A protein and the small-molecule ligand that binds it are described below.
Small molecule (SMILES): CC(=O)N[C@@H]1[C@@H](O)[C@H](O)[C@@H](CO)O[C@H]1O

Binding-site contacts:
Ligand atom N2 contacts residue LYS147 of chain 1.C at 4.1 Å.
Ligand atom C7 contacts residue LYS147 of chain 1.C at 3.4 Å.
Ligand atom C4 contacts residue ASN149 of chain 1.C at 4.1 Å.
Ligand atom O7 contacts residue LYS147 of chain 1.C at 3.6 Å (salt-bridge).
Ligand atom C3 contacts residue ASN149 of chain 1.C at 3.7 Å.
Ligand atom C1 contacts residue ASN149 of chain 1.C at 1.3 Å.
Ligand atom O5 contacts residue ASN149 of chain 1.C at 2.2 Å (h-bond).
Ligand atom N2 contacts residue ASN149 of chain 1.C at 2.9 Å (h-bond).
Ligand atom O7 contacts residue ASN149 of chain 1.C at 3.9 Å.
Ligand atom C2 contacts residue ASN149 of chain 1.C at 2.4 Å.
Ligand atom C8 contacts residue LYS147 of chain 1.C at 3.2 Å.
Ligand atom C5 contacts residue ASN149 of chain 1.C at 3.5 Å.
Ligand atom C8 contacts residue ASN149 of chain 1.C at 4.3 Å.
Ligand atom C7 contacts residue ASN149 of chain 1.C at 3.6 Å.

Sequence of chain 1.C:
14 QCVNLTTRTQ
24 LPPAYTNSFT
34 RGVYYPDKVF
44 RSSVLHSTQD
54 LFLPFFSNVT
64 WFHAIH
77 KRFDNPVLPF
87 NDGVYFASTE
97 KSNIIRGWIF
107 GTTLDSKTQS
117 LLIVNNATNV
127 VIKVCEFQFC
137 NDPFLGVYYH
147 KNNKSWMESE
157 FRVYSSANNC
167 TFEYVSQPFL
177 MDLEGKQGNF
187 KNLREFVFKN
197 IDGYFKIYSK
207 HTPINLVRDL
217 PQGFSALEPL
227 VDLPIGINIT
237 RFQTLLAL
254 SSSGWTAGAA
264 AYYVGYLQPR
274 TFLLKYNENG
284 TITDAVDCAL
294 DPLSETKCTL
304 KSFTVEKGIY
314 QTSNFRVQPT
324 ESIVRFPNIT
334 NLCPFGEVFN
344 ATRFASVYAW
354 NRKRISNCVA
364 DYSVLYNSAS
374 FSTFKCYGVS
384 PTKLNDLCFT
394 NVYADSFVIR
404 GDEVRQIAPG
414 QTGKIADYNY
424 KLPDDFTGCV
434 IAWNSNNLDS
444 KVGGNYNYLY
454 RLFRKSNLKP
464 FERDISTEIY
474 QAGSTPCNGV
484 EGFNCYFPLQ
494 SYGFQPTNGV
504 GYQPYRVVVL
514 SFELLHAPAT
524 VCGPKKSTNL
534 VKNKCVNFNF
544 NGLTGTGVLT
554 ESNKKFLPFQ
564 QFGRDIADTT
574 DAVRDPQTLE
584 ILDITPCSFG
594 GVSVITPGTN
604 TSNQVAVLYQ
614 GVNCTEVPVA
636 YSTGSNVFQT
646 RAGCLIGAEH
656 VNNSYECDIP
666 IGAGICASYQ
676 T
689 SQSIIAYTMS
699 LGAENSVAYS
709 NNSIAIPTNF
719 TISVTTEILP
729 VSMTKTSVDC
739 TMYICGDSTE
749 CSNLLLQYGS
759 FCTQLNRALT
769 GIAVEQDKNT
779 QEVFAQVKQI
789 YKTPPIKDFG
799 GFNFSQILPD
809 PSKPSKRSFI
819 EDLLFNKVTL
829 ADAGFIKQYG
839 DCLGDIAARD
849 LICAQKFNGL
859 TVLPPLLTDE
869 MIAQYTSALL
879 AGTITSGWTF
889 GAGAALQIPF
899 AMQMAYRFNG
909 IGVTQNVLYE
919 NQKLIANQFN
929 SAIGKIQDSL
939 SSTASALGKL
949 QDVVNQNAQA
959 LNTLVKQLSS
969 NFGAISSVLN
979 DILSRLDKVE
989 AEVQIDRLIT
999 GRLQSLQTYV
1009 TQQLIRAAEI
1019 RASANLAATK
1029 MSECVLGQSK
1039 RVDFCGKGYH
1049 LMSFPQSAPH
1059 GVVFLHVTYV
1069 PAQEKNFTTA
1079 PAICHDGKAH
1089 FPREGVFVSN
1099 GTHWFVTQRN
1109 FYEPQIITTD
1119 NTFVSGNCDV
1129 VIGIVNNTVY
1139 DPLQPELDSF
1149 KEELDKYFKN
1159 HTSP